Binding-site contacts:
Ligand atom C7 contacts residue ASN320 of chain 1.A at 3.8 Å.
Ligand atom C4 contacts residue ASN320 of chain 1.A at 4.1 Å.
Ligand atom C5 contacts residue ASN320 of chain 1.A at 3.6 Å.
Ligand atom C1 contacts residue ASN320 of chain 1.A at 1.4 Å.
Ligand atom C7 contacts residue GLU317 of chain 1.A at 3.7 Å.
Ligand atom O5 contacts residue ASN320 of chain 1.A at 2.3 Å (h-bond).
Ligand atom C3 contacts residue ASN320 of chain 1.A at 3.7 Å.
Ligand atom N2 contacts residue ASN320 of chain 1.A at 2.9 Å (h-bond).
Ligand atom C8 contacts residue PRO333 of chain 1.A at 4.3 Å (hydrophobic).
Ligand atom C2 contacts residue ASN320 of chain 1.A at 2.4 Å.
Ligand atom O7 contacts residue HIS318 of chain 1.A at 4.5 Å.
Ligand atom C8 contacts residue GLU317 of chain 1.A at 3.5 Å.
Ligand atom O7 contacts residue ASN320 of chain 1.A at 4.2 Å.
Ligand atom O7 contacts residue GLU317 of chain 1.A at 3.2 Å (salt-bridge).

Sequence of chain 1.A:
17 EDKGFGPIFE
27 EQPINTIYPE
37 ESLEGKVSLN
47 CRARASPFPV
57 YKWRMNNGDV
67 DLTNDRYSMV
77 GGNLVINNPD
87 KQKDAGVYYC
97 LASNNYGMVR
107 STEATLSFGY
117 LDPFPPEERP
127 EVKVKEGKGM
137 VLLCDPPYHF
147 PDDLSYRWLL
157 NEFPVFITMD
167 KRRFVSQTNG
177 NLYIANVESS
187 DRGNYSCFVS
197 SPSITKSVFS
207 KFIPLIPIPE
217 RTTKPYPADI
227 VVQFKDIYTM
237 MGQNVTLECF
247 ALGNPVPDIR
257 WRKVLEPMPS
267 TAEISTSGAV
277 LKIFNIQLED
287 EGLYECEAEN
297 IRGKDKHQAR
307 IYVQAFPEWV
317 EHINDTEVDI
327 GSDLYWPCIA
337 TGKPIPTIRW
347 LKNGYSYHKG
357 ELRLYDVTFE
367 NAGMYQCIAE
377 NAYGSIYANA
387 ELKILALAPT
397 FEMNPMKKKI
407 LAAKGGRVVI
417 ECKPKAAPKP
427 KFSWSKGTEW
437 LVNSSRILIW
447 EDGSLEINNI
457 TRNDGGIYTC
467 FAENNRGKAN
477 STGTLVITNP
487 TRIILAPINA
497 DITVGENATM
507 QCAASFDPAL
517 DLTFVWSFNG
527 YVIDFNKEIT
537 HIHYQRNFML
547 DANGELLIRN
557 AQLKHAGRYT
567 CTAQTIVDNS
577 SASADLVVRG

The small molecule below binds the protein below.
Small molecule (SMILES): CC(=O)N[C@@H]1[C@@H](O)[C@H](O)[C@@H](CO)O[C@H]1O